The protein below binds the small molecule below.
Small molecule (SMILES): CC(=O)N[C@H]1[C@H](O[C@H]2[C@H](O)[C@@H](NC(C)=O)CO[C@@H]2CO)O[C@H](CO)[C@@H](O[C@@H]2O[C@H](CO[C@H]3O[C@H](CO[C@H]4O[C@H](CO)[C@@H](O)[C@H](O)[C@@H]4O)[C@@H](O)[C@H](O[C@H]4O[C@H](CO)[C@@H](O)[C@H](O)[C@@H]4O)[C@@H]3O)[C@@H](O)[C@H](O[C@H]3O[C@H](CO)[C@@H](O)[C@H](O)[C@@H]3O[C@H]3O[C@H](CO)[C@@H](O)[C@H](O)[C@@H]3O[C@H]3O[C@H](CO)[C@@H](O)[C@H](O)[C@@H]3O)[C@@H]2O)[C@@H]1O

Sequence of chain 3.A:
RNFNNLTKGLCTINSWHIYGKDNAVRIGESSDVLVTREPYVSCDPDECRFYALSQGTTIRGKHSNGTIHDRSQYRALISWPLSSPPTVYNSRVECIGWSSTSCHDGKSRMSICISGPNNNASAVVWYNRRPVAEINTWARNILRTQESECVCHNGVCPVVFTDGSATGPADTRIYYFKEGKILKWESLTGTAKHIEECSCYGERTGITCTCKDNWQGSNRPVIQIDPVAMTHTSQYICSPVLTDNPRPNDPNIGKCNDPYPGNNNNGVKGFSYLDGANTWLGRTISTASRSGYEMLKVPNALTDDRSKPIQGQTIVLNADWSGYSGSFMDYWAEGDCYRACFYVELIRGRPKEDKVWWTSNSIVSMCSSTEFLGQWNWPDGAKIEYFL

Binding-site contacts:
Ligand atom C6 contacts residue ASP250 of chain 3.A at 3.6 Å.
Ligand atom O3 contacts residue ARG283 of chain 3.A at 2.9 Å (salt-bridge).
Ligand atom O6 contacts residue ILE310 of chain 3.A at 3.3 Å (h-bond).
Ligand atom O3 contacts residue GLN311 of chain 3.A at 3.3 Å.
Ligand atom N2 contacts residue ASN120 of chain 1.A at 2.9 Å (h-bond).
Ligand atom C5 contacts residue ASN120 of chain 1.A at 3.6 Å.
Ligand atom O5 contacts residue GLY374 of chain 3.A at 3.3 Å.
Ligand atom O4 contacts residue ARG247 of chain 3.A at 3.1 Å (salt-bridge).
Ligand atom C3 contacts residue GLY312 of chain 3.A at 3.2 Å.
Ligand atom O3 contacts residue ASN249 of chain 3.A at 2.7 Å (h-bond).
Ligand atom C5 contacts residue ILE310 of chain 3.A at 3.7 Å (hydrophobic).
Ligand atom O6 contacts residue GLN375 of chain 3.A at 3.2 Å.
Ligand atom C5 contacts residue ARG283 of chain 3.A at 3.6 Å.
Ligand atom O4 contacts residue GLU294 of chain 3.A at 2.7 Å (salt-bridge).
Ligand atom O7 contacts residue ASN120 of chain 1.A at 3.6 Å.
Ligand atom O5 contacts residue GLN375 of chain 3.A at 3.3 Å (h-bond).
Ligand atom C1 contacts residue ASN120 of chain 1.A at 1.4 Å.
Ligand atom C4 contacts residue GLU294 of chain 3.A at 3.5 Å.
Ligand atom O5 contacts residue ARG283 of chain 3.A at 3.2 Å (salt-bridge).
Ligand atom O4 contacts residue ARG283 of chain 3.A at 3.6 Å.
Ligand atom O5 contacts residue ASN120 of chain 1.A at 2.4 Å (h-bond).
Ligand atom C6 contacts residue ILE310 of chain 3.A at 3.5 Å (hydrophobic).
Ligand atom O6 contacts residue ASP250 of chain 3.A at 2.7 Å (salt-bridge).
Ligand atom O4 contacts residue THR287 of chain 3.A at 3.4 Å.
Ligand atom O5 contacts residue GLY312 of chain 3.A at 3.6 Å.
Ligand atom O2 contacts residue LEU296 of chain 3.A at 3.5 Å.
Ligand atom C6 contacts residue LEU373 of chain 3.A at 3.3 Å (hydrophobic).
Ligand atom C7 contacts residue ASN120 of chain 1.A at 3.5 Å.
Ligand atom O6 contacts residue ILE285 of chain 3.A at 2.6 Å (h-bond).
Ligand atom O2 contacts residue ASN249 of chain 3.A at 3.2 Å (h-bond).
Ligand atom O3 contacts residue ASP250 of chain 3.A at 3.1 Å (salt-bridge).
Ligand atom C6 contacts residue PRO309 of chain 3.A at 3.7 Å (hydrophobic).
Ligand atom O3 contacts residue GLU294 of chain 3.A at 2.6 Å (salt-bridge).
Ligand atom C2 contacts residue ASN120 of chain 1.A at 2.3 Å.
Ligand atom C3 contacts residue GLU294 of chain 3.A at 3.4 Å.
Ligand atom O2 contacts residue GLY312 of chain 3.A at 3.2 Å.
Ligand atom C6 contacts residue GLN311 of chain 3.A at 3.5 Å.
Ligand atom O5 contacts residue ASP250 of chain 3.A at 3.6 Å.
Ligand atom C6 contacts residue ILE285 of chain 3.A at 3.4 Å (hydrophobic).
Ligand atom O3 contacts residue GLY312 of chain 3.A at 3.0 Å (h-bond).

Sequence of chain 1.A:
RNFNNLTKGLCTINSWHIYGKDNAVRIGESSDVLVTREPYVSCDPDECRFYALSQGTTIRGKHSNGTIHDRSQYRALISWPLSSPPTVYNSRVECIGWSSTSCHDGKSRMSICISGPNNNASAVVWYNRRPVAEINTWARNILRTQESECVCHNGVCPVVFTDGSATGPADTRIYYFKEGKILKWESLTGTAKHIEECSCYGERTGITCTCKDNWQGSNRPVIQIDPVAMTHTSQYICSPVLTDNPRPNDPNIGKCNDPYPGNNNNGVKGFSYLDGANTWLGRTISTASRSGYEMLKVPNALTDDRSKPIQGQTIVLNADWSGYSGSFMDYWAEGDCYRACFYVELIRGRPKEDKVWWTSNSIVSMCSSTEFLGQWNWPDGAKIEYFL